The protein below binds the small molecule below.
Small molecule (SMILES): O=C(O)[C@@H]1O[C@H](O[C@H]2[C@@H](OS(=O)(=O)O)O[C@@H](O)[C@H](NS(=O)(=O)O)[C@H]2O)[C@@H](OS(=O)(=O)O)[C@H](O)[C@@H]1O

Binding-site contacts:
Ligand atom C3 contacts residue HIS82 of chain 3.B at 4.3 Å.
Ligand atom SAG contacts residue HIS82 of chain 3.B at 3.7 Å.
Ligand atom C6 contacts residue ASN80 of chain 3.B at 3.8 Å.
Ligand atom O6B contacts residue ASN80 of chain 3.B at 3.0 Å (h-bond).
Ligand atom C2 contacts residue HIS82 of chain 3.B at 4.2 Å.
Ligand atom OAB contacts residue ASN80 of chain 3.B at 4.5 Å.
Ligand atom O3 contacts residue HIS82 of chain 3.B at 3.9 Å.
Ligand atom C4 contacts residue ASN80 of chain 3.B at 4.0 Å.
Ligand atom OBC contacts residue HIS114 of chain 3.B at 4.1 Å.
Ligand atom OBA contacts residue HIS82 of chain 3.B at 4.3 Å.
Ligand atom OAH contacts residue ASN80 of chain 3.B at 3.2 Å (h-bond).
Ligand atom O3 contacts residue HIS114 of chain 3.B at 3.3 Å (h-bond).
Ligand atom OBA contacts residue HIS114 of chain 3.B at 3.0 Å (h-bond).
Ligand atom O6A contacts residue ASN80 of chain 3.B at 4.5 Å.
Ligand atom OAH contacts residue HIS82 of chain 3.B at 3.1 Å (h-bond).
Ligand atom O4 contacts residue ASN80 of chain 3.B at 3.1 Å (h-bond).
Ligand atom N2 contacts residue HIS82 of chain 3.B at 4.5 Å.
Ligand atom SAG contacts residue ASN80 of chain 3.B at 4.3 Å.
Ligand atom OAF contacts residue HIS82 of chain 3.B at 3.2 Å (h-bond).
Ligand atom SBB contacts residue HIS114 of chain 3.B at 4.2 Å.
Ligand atom O4 contacts residue HIS114 of chain 3.B at 3.6 Å.

Sequence of chain 3.B:
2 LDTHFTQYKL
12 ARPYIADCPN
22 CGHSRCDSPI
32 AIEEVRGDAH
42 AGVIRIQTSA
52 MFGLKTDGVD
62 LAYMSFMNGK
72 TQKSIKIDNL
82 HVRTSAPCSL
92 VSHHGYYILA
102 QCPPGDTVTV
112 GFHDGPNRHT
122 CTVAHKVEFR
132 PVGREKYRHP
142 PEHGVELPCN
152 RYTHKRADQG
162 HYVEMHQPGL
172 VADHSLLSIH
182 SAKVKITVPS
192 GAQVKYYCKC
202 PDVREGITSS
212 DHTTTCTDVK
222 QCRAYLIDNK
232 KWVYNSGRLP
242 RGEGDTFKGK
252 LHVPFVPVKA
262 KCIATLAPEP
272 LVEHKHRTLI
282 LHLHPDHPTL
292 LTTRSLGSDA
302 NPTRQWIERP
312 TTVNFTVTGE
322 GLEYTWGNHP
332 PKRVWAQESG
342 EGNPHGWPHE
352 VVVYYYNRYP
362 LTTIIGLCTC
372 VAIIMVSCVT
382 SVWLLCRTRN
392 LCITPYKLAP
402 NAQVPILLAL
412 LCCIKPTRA